A small-molecule ligand and the protein it binds are described below.
Small molecule (SMILES): CC(=O)N[C@@H]1[C@@H](O)[C@H](O)[C@@H](CO)O[C@H]1O

Sequence of chain 1.B:
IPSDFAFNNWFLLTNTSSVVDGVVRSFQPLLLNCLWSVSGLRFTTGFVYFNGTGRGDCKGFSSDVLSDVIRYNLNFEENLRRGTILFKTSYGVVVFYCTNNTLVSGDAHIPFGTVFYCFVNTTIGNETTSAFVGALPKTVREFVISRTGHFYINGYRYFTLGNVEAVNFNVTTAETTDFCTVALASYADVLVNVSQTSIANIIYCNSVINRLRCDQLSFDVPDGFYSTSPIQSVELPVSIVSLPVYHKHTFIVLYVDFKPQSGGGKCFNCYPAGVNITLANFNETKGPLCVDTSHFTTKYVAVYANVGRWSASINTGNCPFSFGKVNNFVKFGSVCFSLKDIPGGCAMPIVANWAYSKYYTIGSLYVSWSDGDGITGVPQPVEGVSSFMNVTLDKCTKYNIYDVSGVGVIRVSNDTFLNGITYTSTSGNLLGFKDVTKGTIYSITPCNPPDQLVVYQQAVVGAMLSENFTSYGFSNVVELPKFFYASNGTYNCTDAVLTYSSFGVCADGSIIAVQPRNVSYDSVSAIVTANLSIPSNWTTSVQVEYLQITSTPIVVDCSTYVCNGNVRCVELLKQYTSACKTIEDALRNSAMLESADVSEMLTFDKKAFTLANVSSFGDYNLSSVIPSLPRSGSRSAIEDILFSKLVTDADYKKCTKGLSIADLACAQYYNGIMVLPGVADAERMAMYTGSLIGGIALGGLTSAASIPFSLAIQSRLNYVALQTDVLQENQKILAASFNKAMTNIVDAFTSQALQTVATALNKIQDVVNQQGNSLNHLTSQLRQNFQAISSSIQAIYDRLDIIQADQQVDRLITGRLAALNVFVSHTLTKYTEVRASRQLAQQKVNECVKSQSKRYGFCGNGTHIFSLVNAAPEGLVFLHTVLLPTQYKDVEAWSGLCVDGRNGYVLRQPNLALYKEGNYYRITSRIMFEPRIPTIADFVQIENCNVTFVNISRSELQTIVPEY

Binding-site contacts:
Ligand atom C1 contacts residue ASN663 of chain 1.B at 1.6 Å.
Ligand atom N2 contacts residue ASN663 of chain 1.B at 2.9 Å (h-bond).
Ligand atom C2 contacts residue ASN663 of chain 1.B at 2.6 Å.
Ligand atom C8 contacts residue LEU679 of chain 1.B at 3.7 Å (hydrophobic).
Ligand atom C4 contacts residue ASN663 of chain 1.B at 4.4 Å.
Ligand atom C6 contacts residue SER665 of chain 1.B at 3.6 Å.
Ligand atom C1 contacts residue SER665 of chain 1.B at 4.0 Å.
Ligand atom C5 contacts residue ASN663 of chain 1.B at 3.8 Å.
Ligand atom C7 contacts residue LEU679 of chain 1.B at 4.3 Å (hydrophobic).
Ligand atom O5 contacts residue SER665 of chain 1.B at 3.4 Å.
Ligand atom C5 contacts residue SER665 of chain 1.B at 3.8 Å.
Ligand atom C3 contacts residue ASN663 of chain 1.B at 3.9 Å.
Ligand atom C7 contacts residue ASN663 of chain 1.B at 4.1 Å.
Ligand atom O5 contacts residue ASN663 of chain 1.B at 2.5 Å (h-bond).
Ligand atom N2 contacts residue LEU679 of chain 1.B at 3.9 Å.
Ligand atom O6 contacts residue SER665 of chain 1.B at 3.0 Å (h-bond).